This protein binds this small molecule.
Small molecule (SMILES): CC(=O)Nc1cccc(-c2cc(C)[n+]([O-])c3ccccc23)c1

Binding-site contacts:
Ligand atom C4 contacts residue LEU51 of chain 1.A at 3.3 Å (hydrophobic).
Ligand atom C11 contacts residue LEU53 of chain 1.A at 3.8 Å (hydrophobic).
Ligand atom C10 contacts residue ASN99 of chain 1.A at 3.3 Å.
Ligand atom C6 contacts residue ILE105 of chain 1.A at 3.9 Å (hydrophobic).
Ligand atom C8 contacts residue PHE42 of chain 1.A at 3.8 Å (hydrophobic).
Ligand atom O1 contacts residue PRO45 of chain 1.A at 3.7 Å.
Ligand atom O1 contacts residue LEU51 of chain 1.A at 2.9 Å.
Ligand atom C6 contacts residue PRO41 of chain 1.A at 3.6 Å (hydrophobic).
Ligand atom C3 contacts residue PRO41 of chain 1.A at 3.7 Å (hydrophobic).
Ligand atom C16 contacts residue DMS1 of chain 1.D at 3.4 Å.
Ligand atom N contacts residue LEU51 of chain 1.A at 3.9 Å.
Ligand atom C7 contacts residue ILE105 of chain 1.A at 3.9 Å (hydrophobic).
Ligand atom C7 contacts residue VAL46 of chain 1.A at 3.8 Å (hydrophobic).
Ligand atom O contacts residue ASN99 of chain 1.A at 2.9 Å (h-bond).
Ligand atom N1 contacts residue ASN99 of chain 1.A at 3.9 Å.
Ligand atom C contacts residue ASP47 of chain 1.A at 3.5 Å.
Ligand atom C contacts residue GLN44 of chain 1.A at 3.6 Å.
Ligand atom C1 contacts residue LEU51 of chain 1.A at 3.6 Å (hydrophobic).
Ligand atom C15 contacts residue DMS1 of chain 1.D at 3.1 Å.
Ligand atom O contacts residue ILE105 of chain 1.A at 3.9 Å.
Ligand atom C3 contacts residue LEU51 of chain 1.A at 3.0 Å (hydrophobic).
Ligand atom C2 contacts residue LEU51 of chain 1.A at 3.4 Å (hydrophobic).
Ligand atom C17 contacts residue TRP40 of chain 1.A at 3.9 Å (hydrophobic).
Ligand atom C17 contacts residue LEU51 of chain 1.A at 4.0 Å (hydrophobic).
Ligand atom C5 contacts residue LEU51 of chain 1.A at 3.8 Å (hydrophobic).
Ligand atom C15 contacts residue PRO41 of chain 1.A at 3.7 Å (hydrophobic).
Ligand atom O1 contacts residue ASP47 of chain 1.A at 2.7 Å (salt-bridge).
Ligand atom C contacts residue PRO45 of chain 1.A at 3.6 Å (hydrophobic).
Ligand atom C13 contacts residue LEU51 of chain 1.A at 3.8 Å (hydrophobic).
Ligand atom O1 contacts residue VAL46 of chain 1.A at 3.5 Å.
Ligand atom C8 contacts residue VAL46 of chain 1.A at 3.6 Å (hydrophobic).
Ligand atom C16 contacts residue TRP40 of chain 1.A at 3.3 Å (hydrophobic).
Ligand atom C10 contacts residue LEU53 of chain 1.A at 4.0 Å (hydrophobic).
Ligand atom N contacts residue GLN44 of chain 1.A at 3.5 Å (h-bond).
Ligand atom C11 contacts residue ASN99 of chain 1.A at 3.6 Å.
Ligand atom C12 contacts residue LEU53 of chain 1.A at 3.8 Å (hydrophobic).
Ligand atom N1 contacts residue ILE105 of chain 1.A at 3.7 Å.
Ligand atom C1 contacts residue PRO45 of chain 1.A at 3.9 Å (hydrophobic).
Ligand atom C1 contacts residue ASP47 of chain 1.A at 3.6 Å.
Ligand atom C4 contacts residue PRO41 of chain 1.A at 3.8 Å (hydrophobic).

Sequence of chain 1.A:
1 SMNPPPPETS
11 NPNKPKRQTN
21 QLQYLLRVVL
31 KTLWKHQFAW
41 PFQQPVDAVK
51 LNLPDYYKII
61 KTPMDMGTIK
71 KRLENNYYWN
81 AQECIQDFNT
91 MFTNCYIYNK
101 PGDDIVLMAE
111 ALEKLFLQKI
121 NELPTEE